Sequence of chain 1.A:
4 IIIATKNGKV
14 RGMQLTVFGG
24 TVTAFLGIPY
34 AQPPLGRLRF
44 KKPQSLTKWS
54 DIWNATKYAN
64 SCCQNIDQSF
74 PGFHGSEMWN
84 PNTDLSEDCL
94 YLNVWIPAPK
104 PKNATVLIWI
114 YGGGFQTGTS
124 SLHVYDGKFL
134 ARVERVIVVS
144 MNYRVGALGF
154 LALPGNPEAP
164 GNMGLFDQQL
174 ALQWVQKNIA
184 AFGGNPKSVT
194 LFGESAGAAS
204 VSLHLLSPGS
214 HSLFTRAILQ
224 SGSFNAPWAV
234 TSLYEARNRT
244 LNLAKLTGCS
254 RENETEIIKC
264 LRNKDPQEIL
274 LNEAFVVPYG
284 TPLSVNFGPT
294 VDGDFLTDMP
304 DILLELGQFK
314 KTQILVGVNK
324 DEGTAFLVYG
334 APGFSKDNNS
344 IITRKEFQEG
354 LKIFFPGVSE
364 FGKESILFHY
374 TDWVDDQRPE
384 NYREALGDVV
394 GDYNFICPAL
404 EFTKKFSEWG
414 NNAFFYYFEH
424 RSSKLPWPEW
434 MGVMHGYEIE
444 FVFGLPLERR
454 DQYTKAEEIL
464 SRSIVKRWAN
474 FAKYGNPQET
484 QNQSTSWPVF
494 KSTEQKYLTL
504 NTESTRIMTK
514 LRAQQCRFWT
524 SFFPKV

A protein and the small-molecule ligand that binds it are described below.
Small molecule (SMILES): CC(C)(C)OC(=O)N1CCC[C@@H](CNCCOc2cccc3c2ccn3S(=O)(=O)c2ccccc2)C1

Binding-site contacts:
Ligand atom O28 contacts residue TRP231 of chain 1.A at 3.3 Å.
Ligand atom C21 contacts residue PHE329 of chain 1.A at 3.7 Å (hydrophobic).
Ligand atom C32 contacts residue ASN397 of chain 1.A at 3.6 Å.
Ligand atom C25 contacts residue PRO285 of chain 1.A at 3.7 Å (hydrophobic).
Ligand atom C11 contacts residue TRP82 of chain 1.A at 3.6 Å (hydrophobic).
Ligand atom C23 contacts residue GLY117 of chain 1.A at 3.5 Å.
Ligand atom O28 contacts residue PHE398 of chain 1.A at 3.2 Å.
Ligand atom C19 contacts residue GLY116 of chain 1.A at 3.8 Å.
Ligand atom C19 contacts residue GLY117 of chain 1.A at 3.7 Å.
Ligand atom C24 contacts residue LEU286 of chain 1.A at 3.7 Å (hydrophobic).
Ligand atom C03 contacts residue TRP82 of chain 1.A at 3.8 Å (hydrophobic).
Ligand atom C01 contacts residue GLU197 of chain 1.A at 3.6 Å.
Ligand atom O17 contacts residue GLY116 of chain 1.A at 3.8 Å.
Ligand atom C25 contacts residue LEU286 of chain 1.A at 3.5 Å (hydrophobic).
Ligand atom C24 contacts residue GLY117 of chain 1.A at 3.7 Å.
Ligand atom C04 contacts residue GLU197 of chain 1.A at 3.2 Å.
Ligand atom O29 contacts residue TRP231 of chain 1.A at 3.2 Å.
Ligand atom O05 contacts residue HIS438 of chain 1.A at 3.6 Å.
Ligand atom C35 contacts residue LEU286 of chain 1.A at 3.0 Å (hydrophobic).
Ligand atom N22 contacts residue GLY117 of chain 1.A at 3.8 Å.
Ligand atom C31 contacts residue PHE329 of chain 1.A at 3.8 Å (hydrophobic).
Ligand atom C34 contacts residue LEU286 of chain 1.A at 3.2 Å (hydrophobic).
Ligand atom C20 contacts residue GLY117 of chain 1.A at 3.7 Å.
Ligand atom C25 contacts residue SER287 of chain 1.A at 3.8 Å.
Ligand atom C01 contacts residue SER198 of chain 1.A at 3.5 Å.
Ligand atom C18 contacts residue GLY116 of chain 1.A at 3.7 Å.
Ligand atom C21 contacts residue GLY117 of chain 1.A at 3.9 Å.
Ligand atom C10 contacts residue TRP82 of chain 1.A at 3.8 Å (hydrophobic).
Ligand atom C12 contacts residue TYR332 of chain 1.A at 3.5 Å (hydrophobic).
Ligand atom O17 contacts residue THR120 of chain 1.A at 3.4 Å (h-bond).
Ligand atom C31 contacts residue PHE398 of chain 1.A at 3.8 Å (hydrophobic).
Ligand atom C06 contacts residue HIS438 of chain 1.A at 3.9 Å.
Ligand atom C11 contacts residue TYR332 of chain 1.A at 3.7 Å (hydrophobic).
Ligand atom C01 contacts residue HIS438 of chain 1.A at 3.8 Å.
Ligand atom C04 contacts residue TRP82 of chain 1.A at 3.5 Å (hydrophobic).
Ligand atom C09 contacts residue HIS438 of chain 1.A at 3.8 Å.
Ligand atom C20 contacts residue GLY116 of chain 1.A at 3.9 Å.
Ligand atom O29 contacts residue VAL288 of chain 1.A at 3.4 Å.
Ligand atom C26 contacts residue PRO285 of chain 1.A at 3.6 Å (hydrophobic).
Ligand atom C01 contacts residue GLY116 of chain 1.A at 3.6 Å.